A protein and the small-molecule ligand that binds it are described below.
Small molecule (SMILES): CC(=O)N[C@@H]1[C@@H](O)[C@H](O)[C@@H](CO)O[C@H]1O

Sequence of chain 1.C:
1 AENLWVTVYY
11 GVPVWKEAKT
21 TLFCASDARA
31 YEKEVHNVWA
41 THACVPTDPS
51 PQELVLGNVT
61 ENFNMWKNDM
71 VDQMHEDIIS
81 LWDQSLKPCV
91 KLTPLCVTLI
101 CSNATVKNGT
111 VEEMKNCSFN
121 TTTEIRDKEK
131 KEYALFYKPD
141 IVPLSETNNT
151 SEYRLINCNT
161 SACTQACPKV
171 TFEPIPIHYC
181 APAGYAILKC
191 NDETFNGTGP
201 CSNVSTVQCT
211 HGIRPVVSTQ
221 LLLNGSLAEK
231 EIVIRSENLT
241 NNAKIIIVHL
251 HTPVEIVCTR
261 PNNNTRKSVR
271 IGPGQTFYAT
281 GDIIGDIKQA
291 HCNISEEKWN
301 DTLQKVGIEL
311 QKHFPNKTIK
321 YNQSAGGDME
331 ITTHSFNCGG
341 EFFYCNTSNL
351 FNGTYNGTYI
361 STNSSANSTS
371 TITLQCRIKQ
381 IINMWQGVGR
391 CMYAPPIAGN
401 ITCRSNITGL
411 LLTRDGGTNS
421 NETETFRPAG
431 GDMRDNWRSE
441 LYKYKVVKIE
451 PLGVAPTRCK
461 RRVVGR

Binding-site contacts:
Ligand atom C8 contacts residue LEU56 of chain 1.C at 3.4 Å (hydrophobic).
Ligand atom C8 contacts residue GLY6 of chain 1.D at 4.5 Å.
Ligand atom C8 contacts residue GLY57 of chain 1.C at 4.4 Å.
Ligand atom O7 contacts residue ASN58 of chain 1.C at 4.2 Å.
Ligand atom C5 contacts residue ASN58 of chain 1.C at 3.7 Å.
Ligand atom N2 contacts residue ASN58 of chain 1.C at 3.0 Å (h-bond).
Ligand atom C3 contacts residue ASN58 of chain 1.C at 3.8 Å.
Ligand atom C4 contacts residue ASN58 of chain 1.C at 4.2 Å.
Ligand atom C8 contacts residue SER10 of chain 1.D at 4.1 Å.
Ligand atom C2 contacts residue ASN58 of chain 1.C at 2.5 Å.
Ligand atom O7 contacts residue SER10 of chain 1.D at 2.7 Å (h-bond).
Ligand atom C7 contacts residue GLY9 of chain 1.D at 4.3 Å.
Ligand atom O7 contacts residue GLY9 of chain 1.D at 3.8 Å.
Ligand atom O5 contacts residue ASN58 of chain 1.C at 2.3 Å (h-bond).
Ligand atom C7 contacts residue ASN58 of chain 1.C at 3.8 Å.
Ligand atom C1 contacts residue ASN58 of chain 1.C at 1.4 Å.
Ligand atom C7 contacts residue SER10 of chain 1.D at 3.7 Å.

Sequence of chain 1.D:
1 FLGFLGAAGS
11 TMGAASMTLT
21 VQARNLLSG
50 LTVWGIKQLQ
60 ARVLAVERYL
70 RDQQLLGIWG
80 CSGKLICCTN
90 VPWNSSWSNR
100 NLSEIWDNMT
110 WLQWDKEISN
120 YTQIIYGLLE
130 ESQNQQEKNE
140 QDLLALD